A small-molecule ligand and the protein it binds are described below.
Small molecule (SMILES): C/C=C\C=C\[C@@H]1O[C@](O)([C@H](CC)C(=O)NC/C=C/C=C(\C)[C@@H](OC)[C@@H](C)[C@@H]2O[C@H](/C=C/C=C/C=C(\C)C(=O)c3c(O)cc[nH]c3=O)[C@H](O)[C@@H]2O)[C@H](O)[C@H](O)C1(C)C

Sequence of chain 1.GC:
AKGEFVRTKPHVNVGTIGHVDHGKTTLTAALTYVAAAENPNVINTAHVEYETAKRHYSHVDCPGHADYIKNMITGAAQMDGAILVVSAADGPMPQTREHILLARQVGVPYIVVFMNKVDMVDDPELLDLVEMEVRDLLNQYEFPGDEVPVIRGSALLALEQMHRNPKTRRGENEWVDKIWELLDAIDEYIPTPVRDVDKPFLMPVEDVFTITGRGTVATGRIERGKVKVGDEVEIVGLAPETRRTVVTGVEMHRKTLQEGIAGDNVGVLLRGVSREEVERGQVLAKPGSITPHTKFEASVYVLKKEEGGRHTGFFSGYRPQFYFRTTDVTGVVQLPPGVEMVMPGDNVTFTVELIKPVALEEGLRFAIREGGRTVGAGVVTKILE

Binding-site contacts:
Ligand atom C41 contacts residue TYR161 of chain 1.GC at 3.4 Å (hydrophobic).
Ligand atom C23 contacts residue GLN125 of chain 1.GC at 3.3 Å.
Ligand atom C25 contacts residue ALA397 of chain 1.GC at 3.3 Å (hydrophobic).
Ligand atom C39 contacts residue THR394 of chain 1.GC at 3.5 Å.
Ligand atom C43 contacts residue GLU327 of chain 1.GC at 3.0 Å.
Ligand atom O7 contacts residue TYR161 of chain 1.GC at 3.0 Å (h-bond).
Ligand atom C24 contacts residue ALA397 of chain 1.GC at 3.6 Å (hydrophobic).
Ligand atom C25 contacts residue GLN125 of chain 1.GC at 3.4 Å.
Ligand atom O4 contacts residue LEU121 of chain 1.GC at 3.1 Å.
Ligand atom C22 contacts residue GLN125 of chain 1.GC at 3.0 Å.
Ligand atom O7 contacts residue ARG117 of chain 1.GC at 3.6 Å (salt-bridge).
Ligand atom C47 contacts residue VAL126 of chain 1.GC at 3.5 Å (hydrophobic).
Ligand atom C45 contacts residue ARG385 of chain 1.GC at 3.4 Å.
Ligand atom O15 contacts residue GLU162 of chain 1.GC at 3.1 Å (salt-bridge).
Ligand atom O30 contacts residue VAL126 of chain 1.GC at 3.6 Å (h-bond).
Ligand atom C7 contacts residue TYR161 of chain 1.GC at 3.4 Å (hydrophobic).
Ligand atom N26 contacts residue GLN125 of chain 1.GC at 2.6 Å (h-bond).
Ligand atom C15 contacts residue GLU162 of chain 1.GC at 3.6 Å.
Ligand atom C27 contacts residue GLN125 of chain 1.GC at 3.5 Å.
Ligand atom C36 contacts residue ALA387 of chain 1.GC at 3.6 Å (hydrophobic).
Ligand atom O15 contacts residue TYR161 of chain 1.GC at 2.9 Å (h-bond).
Ligand atom C38 contacts residue ILE93 of chain 1.GC at 3.5 Å (hydrophobic).
Ligand atom C48 contacts residue ARG345 of chain 1.GC at 3.5 Å.
Ligand atom C44 contacts residue ARG124 of chain 1.GC at 3.2 Å.
Ligand atom C8 contacts residue TYR161 of chain 1.GC at 3.6 Å (hydrophobic).
Ligand atom O27 contacts residue PHE386 of chain 1.GC at 2.8 Å (h-bond).
Ligand atom C42 contacts residue GLN125 of chain 1.GC at 3.3 Å.
Ligand atom C46 contacts residue ARG385 of chain 1.GC at 3.6 Å.
Ligand atom C10 contacts residue GLU326 of chain 1.GC at 3.0 Å.
Ligand atom C21 contacts residue GLN125 of chain 1.GC at 3.6 Å.
Ligand atom C27 contacts residue PHE386 of chain 1.GC at 3.4 Å (hydrophobic).
Ligand atom O27 contacts residue ALA397 of chain 1.GC at 2.7 Å.
Ligand atom O29 contacts residue ARG385 of chain 1.GC at 3.4 Å.
Ligand atom O29 contacts residue PHE386 of chain 1.GC at 3.1 Å (h-bond).
Ligand atom C37 contacts residue ILE93 of chain 1.GC at 3.3 Å (hydrophobic).
Ligand atom C25 contacts residue ALA387 of chain 1.GC at 3.6 Å (hydrophobic).
Ligand atom C42 contacts residue ARG124 of chain 1.GC at 3.5 Å.
Ligand atom C24 contacts residue GLN125 of chain 1.GC at 3.6 Å.
Ligand atom O16 contacts residue ARG124 of chain 1.GC at 3.3 Å.
Ligand atom C10 contacts residue GLU327 of chain 1.GC at 3.6 Å.